Binding-site contacts:
Ligand atom C1 contacts residue ASN30 of chain 1.C at 1.5 Å.
Ligand atom C4 contacts residue ASN30 of chain 1.C at 4.3 Å.
Ligand atom C2 contacts residue ASN30 of chain 1.C at 2.5 Å.
Ligand atom C7 contacts residue ASN30 of chain 1.C at 3.4 Å.
Ligand atom O6 contacts residue ASN30 of chain 1.C at 4.3 Å.
Ligand atom C8 contacts residue ASN30 of chain 1.C at 4.3 Å.
Ligand atom C5 contacts residue ASN30 of chain 1.C at 3.6 Å.
Ligand atom C8 contacts residue THR29 of chain 1.C at 4.0 Å.
Ligand atom O7 contacts residue ASN30 of chain 1.C at 3.4 Å (h-bond).
Ligand atom C6 contacts residue ASN30 of chain 1.C at 3.8 Å.
Ligand atom O7 contacts residue THR29 of chain 1.C at 4.4 Å.
Ligand atom N2 contacts residue ASN30 of chain 1.C at 2.9 Å (h-bond).
Ligand atom C7 contacts residue THR29 of chain 1.C at 4.4 Å.
Ligand atom O5 contacts residue ASN30 of chain 1.C at 2.5 Å (h-bond).
Ligand atom C3 contacts residue ASN30 of chain 1.C at 3.8 Å.

This small molecule binds to this protein.
Small molecule (SMILES): CC(=O)N[C@@H]1[C@@H](O)[C@H](O)[C@@H](CO)O[C@H]1O

Sequence of chain 1.C:
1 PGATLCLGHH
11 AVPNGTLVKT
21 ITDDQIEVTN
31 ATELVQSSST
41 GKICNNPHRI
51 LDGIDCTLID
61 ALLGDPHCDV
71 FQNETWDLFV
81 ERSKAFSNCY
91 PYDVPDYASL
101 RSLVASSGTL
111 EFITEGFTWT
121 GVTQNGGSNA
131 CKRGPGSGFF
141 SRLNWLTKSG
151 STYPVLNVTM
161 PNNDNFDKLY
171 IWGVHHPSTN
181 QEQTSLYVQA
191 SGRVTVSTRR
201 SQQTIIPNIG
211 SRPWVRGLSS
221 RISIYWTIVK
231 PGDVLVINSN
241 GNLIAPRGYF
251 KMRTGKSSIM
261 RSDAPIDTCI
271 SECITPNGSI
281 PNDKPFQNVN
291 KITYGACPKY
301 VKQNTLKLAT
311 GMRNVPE